Sequence of chain 1.A:
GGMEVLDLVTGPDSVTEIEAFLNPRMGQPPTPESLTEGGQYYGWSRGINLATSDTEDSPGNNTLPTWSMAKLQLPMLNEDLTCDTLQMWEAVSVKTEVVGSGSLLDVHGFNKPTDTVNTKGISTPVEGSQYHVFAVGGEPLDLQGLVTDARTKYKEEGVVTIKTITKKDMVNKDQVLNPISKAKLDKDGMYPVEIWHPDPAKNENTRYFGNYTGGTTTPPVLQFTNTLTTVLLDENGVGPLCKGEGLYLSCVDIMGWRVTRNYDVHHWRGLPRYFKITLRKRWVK

Binding-site contacts:
Ligand atom O9 contacts residue LEU50 of chain 1.A at 2.8 Å (h-bond).
Ligand atom O1A contacts residue HIS267 of chain 1.A at 3.3 Å.
Ligand atom C3 contacts residue VAL265 of chain 1.A at 4.1 Å (hydrophobic).
Ligand atom C3 contacts residue HIS267 of chain 1.A at 3.8 Å.
Ligand atom C4 contacts residue HIS267 of chain 1.A at 3.5 Å.
Ligand atom C3 contacts residue GLY47 of chain 1.A at 4.0 Å.
Ligand atom O9 contacts residue ASN49 of chain 1.A at 3.2 Å (h-bond).
Ligand atom C6 contacts residue GLY47 of chain 1.A at 3.4 Å.
Ligand atom C1 contacts residue GLY47 of chain 1.A at 3.9 Å.
Ligand atom O8 contacts residue ARG46 of chain 1.A at 3.6 Å.
Ligand atom C6 contacts residue ASN62 of chain 1.A at 3.4 Å.
Ligand atom C10 contacts residue TYR41 of chain 1.A at 4.0 Å (hydrophobic).
Ligand atom O1A contacts residue ARG46 of chain 1.A at 3.2 Å (salt-bridge).
Ligand atom C9 contacts residue THR52 of chain 1.A at 3.6 Å.
Ligand atom C9 contacts residue LEU50 of chain 1.A at 3.3 Å (hydrophobic).
Ligand atom N5 contacts residue TYR41 of chain 1.A at 2.9 Å (h-bond).
Ligand atom O6 contacts residue ASN62 of chain 1.A at 2.8 Å (h-bond).
Ligand atom C5 contacts residue GLY47 of chain 1.A at 4.0 Å.
Ligand atom O1B contacts residue TYR41 of chain 1.A at 4.1 Å.
Ligand atom O4 contacts residue THR260 of chain 1.A at 3.6 Å.
Ligand atom O6 contacts residue GLY60 of chain 1.A at 4.0 Å.
Ligand atom O1A contacts residue TYR41 of chain 1.A at 4.1 Å.
Ligand atom O1A contacts residue GLY47 of chain 1.A at 2.9 Å (h-bond).
Ligand atom O4 contacts residue GLY47 of chain 1.A at 2.6 Å (h-bond).
Ligand atom O8 contacts residue SER58 of chain 1.A at 3.5 Å (h-bond).
Ligand atom O1B contacts residue SER58 of chain 1.A at 4.0 Å.
Ligand atom O8 contacts residue ASN49 of chain 1.A at 3.4 Å (h-bond).
Ligand atom C4 contacts residue GLY47 of chain 1.A at 3.3 Å.
Ligand atom C8 contacts residue ASN49 of chain 1.A at 4.0 Å.
Ligand atom O6 contacts residue THR63 of chain 1.A at 3.7 Å.
Ligand atom C6 contacts residue THR63 of chain 1.A at 3.4 Å.
Ligand atom C1 contacts residue ARG46 of chain 1.A at 3.6 Å.
Ligand atom C4 contacts residue TYR41 of chain 1.A at 3.6 Å (hydrophobic).
Ligand atom C6 contacts residue TYR41 of chain 1.A at 3.6 Å (hydrophobic).
Ligand atom O1B contacts residue ARG46 of chain 1.A at 2.8 Å (salt-bridge).
Ligand atom O10 contacts residue ASN262 of chain 1.A at 3.3 Å (h-bond).
Ligand atom C5 contacts residue TYR41 of chain 1.A at 3.5 Å (hydrophobic).
Ligand atom C11 contacts residue ASP54 of chain 1.B at 3.7 Å.
Ligand atom O4 contacts residue HIS267 of chain 1.A at 2.9 Å (h-bond).
Ligand atom O1A contacts residue LYS155 of chain 1.A at 3.6 Å.

Sequence of chain 1.B:
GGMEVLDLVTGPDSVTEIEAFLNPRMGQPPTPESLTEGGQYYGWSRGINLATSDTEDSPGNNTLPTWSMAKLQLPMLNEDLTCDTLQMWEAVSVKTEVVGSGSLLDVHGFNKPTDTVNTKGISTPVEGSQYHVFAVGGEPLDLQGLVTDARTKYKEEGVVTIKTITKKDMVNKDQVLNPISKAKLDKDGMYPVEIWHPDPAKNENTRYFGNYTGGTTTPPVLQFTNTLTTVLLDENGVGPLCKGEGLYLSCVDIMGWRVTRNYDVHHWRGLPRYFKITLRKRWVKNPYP

The protein below binds the small molecule below.
Small molecule (SMILES): CC(=O)N[C@@H]1[C@@H](O[C@@H]2O[C@H](CO)[C@H](O)[C@H](O[C@]3(C(=O)O)C[C@H](O)[C@@H](NC(C)=O)[C@H]([C@H](O)[C@H](O)CO)O3)[C@H]2O)[C@H](O)[C@@H](CO[C@]2(C(=O)O)C[C@H](O)[C@@H](NC(C)=O)[C@H]([C@H](O)[C@H](O)CO)O2)O[C@H]1O